Sequence of chain 1.A:
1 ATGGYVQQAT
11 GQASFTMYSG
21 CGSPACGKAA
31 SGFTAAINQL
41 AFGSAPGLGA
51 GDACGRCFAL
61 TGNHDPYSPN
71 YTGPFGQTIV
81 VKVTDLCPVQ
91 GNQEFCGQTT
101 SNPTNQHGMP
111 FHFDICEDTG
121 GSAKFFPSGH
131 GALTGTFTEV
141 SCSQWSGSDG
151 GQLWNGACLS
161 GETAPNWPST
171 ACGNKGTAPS

A small-molecule ligand and the protein it binds are described below.
Small molecule (SMILES): OC[C@H]1O[C@@H](O[C@H]2[C@H](O)[C@@H](O)[C@H](O[C@H]3[C@H](O)[C@@H](O)[C@H](O[C@H]4[C@H](O)[C@@H](O)[C@H](O[C@H]5[C@H](O)[C@@H](O)[C@@H](O)O[C@@H]5CO)O[C@@H]4CO)O[C@@H]3CO)O[C@@H]2CO)[C@H](O)[C@@H](O)[C@@H]1O

Binding-site contacts:
Ligand atom C5 contacts residue TYR67 of chain 1.A at 3.6 Å (hydrophobic).
Ligand atom C5 contacts residue THR16 of chain 1.A at 3.5 Å.
Ligand atom O4 contacts residue TYR67 of chain 1.A at 3.4 Å.
Ligand atom O2 contacts residue GLY129 of chain 1.A at 3.5 Å (h-bond).
Ligand atom O4 contacts residue SER68 of chain 1.A at 3.5 Å (h-bond).
Ligand atom O6 contacts residue THR16 of chain 1.A at 3.2 Å.
Ligand atom C6 contacts residue ASN92 of chain 1.A at 3.5 Å.
Ligand atom O3 contacts residue PHE95 of chain 1.A at 3.4 Å.
Ligand atom C4 contacts residue ASP114 of chain 1.A at 3.4 Å.
Ligand atom O2 contacts residue HIS130 of chain 1.A at 3.5 Å.
Ligand atom O4 contacts residue ASN92 of chain 1.A at 3.5 Å (h-bond).
Ligand atom C6 contacts residue GLY129 of chain 1.A at 3.2 Å.
Ligand atom O4 contacts residue BGC1 of chain 1.C at 3.2 Å (h-bond).
Ligand atom O6 contacts residue ASN92 of chain 1.A at 2.6 Å (h-bond).
Ligand atom O3 contacts residue ALA132 of chain 1.A at 3.5 Å (h-bond).
Ligand atom O3 contacts residue BGC1 of chain 1.C at 2.5 Å (h-bond).
Ligand atom O5 contacts residue SER68 of chain 1.A at 2.8 Å (h-bond).
Ligand atom C6 contacts residue SER68 of chain 1.A at 3.4 Å.
Ligand atom C6 contacts residue ASP65 of chain 1.A at 3.4 Å.
Ligand atom C3 contacts residue BGC1 of chain 1.C at 3.6 Å.
Ligand atom O3 contacts residue TYR18 of chain 1.A at 3.6 Å.
Ligand atom O6 contacts residue GLY131 of chain 1.A at 2.7 Å (h-bond).
Ligand atom C1 contacts residue MET17 of chain 1.A at 3.4 Å (hydrophobic).
Ligand atom C6 contacts residue TYR67 of chain 1.A at 3.6 Å (hydrophobic).
Ligand atom O6 contacts residue MET17 of chain 1.A at 2.9 Å (h-bond).
Ligand atom O4 contacts residue ASP114 of chain 1.A at 2.6 Å (salt-bridge).
Ligand atom C2 contacts residue TYR67 of chain 1.A at 3.6 Å (hydrophobic).
Ligand atom O6 contacts residue ASP65 of chain 1.A at 2.7 Å (salt-bridge).
Ligand atom O2 contacts residue GLY131 of chain 1.A at 2.9 Å (h-bond).
Ligand atom C2 contacts residue MET17 of chain 1.A at 3.4 Å (hydrophobic).
Ligand atom C3 contacts residue MET17 of chain 1.A at 3.6 Å (hydrophobic).
Ligand atom C5 contacts residue ASP114 of chain 1.A at 3.6 Å.
Ligand atom C6 contacts residue GLY131 of chain 1.A at 3.6 Å.
Ligand atom O6 contacts residue SER68 of chain 1.A at 2.7 Å (h-bond).
Ligand atom O3 contacts residue SER68 of chain 1.A at 2.6 Å (h-bond).
Ligand atom C3 contacts residue TYR18 of chain 1.A at 3.7 Å (hydrophobic).
Ligand atom O2 contacts residue TYR67 of chain 1.A at 2.8 Å (h-bond).
Ligand atom O3 contacts residue GLY131 of chain 1.A at 3.1 Å.
Ligand atom C3 contacts residue SER68 of chain 1.A at 3.4 Å.
Ligand atom O2 contacts residue MET17 of chain 1.A at 2.7 Å (h-bond).